Sequence of chain 1.A:
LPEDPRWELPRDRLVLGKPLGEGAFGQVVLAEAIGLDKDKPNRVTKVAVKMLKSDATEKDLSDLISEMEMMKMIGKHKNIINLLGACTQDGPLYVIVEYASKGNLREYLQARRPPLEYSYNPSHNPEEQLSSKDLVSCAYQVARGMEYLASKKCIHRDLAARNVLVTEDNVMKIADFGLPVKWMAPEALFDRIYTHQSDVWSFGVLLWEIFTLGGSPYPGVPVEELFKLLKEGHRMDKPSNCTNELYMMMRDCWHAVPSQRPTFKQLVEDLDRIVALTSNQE

The small molecule below binds the protein below.
Small molecule (SMILES): COc1cc(CCc2cc(NC(=O)c3ccc(N4C[C@@H](C)N[C@@H](C)C4)cc3)[nH]n2)cc(OC)c1

Binding-site contacts:
Ligand atom C7 contacts residue GLY113 of chain 1.A at 3.6 Å.
Ligand atom C25 contacts residue VAL105 of chain 1.A at 3.7 Å (hydrophobic).
Ligand atom C15 contacts residue ALA58 of chain 1.A at 3.6 Å (hydrophobic).
Ligand atom O1 contacts residue ASP187 of chain 1.A at 2.9 Å (salt-bridge).
Ligand atom C24 contacts residue MET81 of chain 1.A at 3.8 Å (hydrophobic).
Ligand atom C16 contacts residue VAL107 of chain 1.A at 3.6 Å (hydrophobic).
Ligand atom N3 contacts residue GLU108 of chain 1.A at 2.8 Å (salt-bridge).
Ligand atom N4 contacts residue TYR109 of chain 1.A at 3.7 Å.
Ligand atom C12 contacts residue LEU30 of chain 1.A at 3.7 Å (hydrophobic).
Ligand atom O2 contacts residue LYS60 of chain 1.A at 3.4 Å.
Ligand atom C15 contacts residue LEU176 of chain 1.A at 3.7 Å (hydrophobic).
Ligand atom N3 contacts residue ALA58 of chain 1.A at 3.5 Å.
Ligand atom C14 contacts residue LEU176 of chain 1.A at 3.7 Å (hydrophobic).
Ligand atom C24 contacts residue PHE188 of chain 1.A at 3.8 Å (hydrophobic).
Ligand atom C19 contacts residue VAL107 of chain 1.A at 3.7 Å (hydrophobic).
Ligand atom N4 contacts residue GLU108 of chain 1.A at 3.7 Å.
Ligand atom N4 contacts residue ALA110 of chain 1.A at 3.0 Å (h-bond).
Ligand atom C6 contacts residue GLY113 of chain 1.A at 3.4 Å.
Ligand atom N2 contacts residue ALA110 of chain 1.A at 3.2 Å (h-bond).
Ligand atom C8 contacts residue ALA110 of chain 1.A at 3.3 Å (hydrophobic).
Ligand atom N3 contacts residue ALA110 of chain 1.A at 3.6 Å.
Ligand atom C10 contacts residue GLY113 of chain 1.A at 3.6 Å.
Ligand atom C11 contacts residue GLY113 of chain 1.A at 3.4 Å.
Ligand atom C15 contacts residue GLU108 of chain 1.A at 3.8 Å.
Ligand atom C3 contacts residue SER111 of chain 1.A at 3.5 Å.
Ligand atom C11 contacts residue GLY31 of chain 1.A at 3.8 Å.
Ligand atom O1 contacts residue ALA186 of chain 1.A at 3.6 Å.
Ligand atom C21 contacts residue GLU77 of chain 1.A at 3.5 Å.
Ligand atom C17 contacts residue PHE35 of chain 1.A at 3.8 Å (hydrophobic).
Ligand atom C10 contacts residue GLY31 of chain 1.A at 3.6 Å.
Ligand atom C16 contacts residue ALA58 of chain 1.A at 3.8 Å (hydrophobic).
Ligand atom C25 contacts residue GLU77 of chain 1.A at 3.7 Å.
Ligand atom C23 contacts residue ILE91 of chain 1.A at 3.8 Å (hydrophobic).
Ligand atom O contacts residue LEU30 of chain 1.A at 3.7 Å.
Ligand atom N3 contacts residue TYR109 of chain 1.A at 3.7 Å.
Ligand atom C25 contacts residue MET81 of chain 1.A at 3.2 Å (hydrophobic).
Ligand atom C25 contacts residue VAL107 of chain 1.A at 3.8 Å (hydrophobic).
Ligand atom C11 contacts residue GLU117 of chain 1.A at 3.3 Å.
Ligand atom C7 contacts residue SER111 of chain 1.A at 3.5 Å.
Ligand atom C24 contacts residue ASP187 of chain 1.A at 3.4 Å.